Sequence of chain 1.B:
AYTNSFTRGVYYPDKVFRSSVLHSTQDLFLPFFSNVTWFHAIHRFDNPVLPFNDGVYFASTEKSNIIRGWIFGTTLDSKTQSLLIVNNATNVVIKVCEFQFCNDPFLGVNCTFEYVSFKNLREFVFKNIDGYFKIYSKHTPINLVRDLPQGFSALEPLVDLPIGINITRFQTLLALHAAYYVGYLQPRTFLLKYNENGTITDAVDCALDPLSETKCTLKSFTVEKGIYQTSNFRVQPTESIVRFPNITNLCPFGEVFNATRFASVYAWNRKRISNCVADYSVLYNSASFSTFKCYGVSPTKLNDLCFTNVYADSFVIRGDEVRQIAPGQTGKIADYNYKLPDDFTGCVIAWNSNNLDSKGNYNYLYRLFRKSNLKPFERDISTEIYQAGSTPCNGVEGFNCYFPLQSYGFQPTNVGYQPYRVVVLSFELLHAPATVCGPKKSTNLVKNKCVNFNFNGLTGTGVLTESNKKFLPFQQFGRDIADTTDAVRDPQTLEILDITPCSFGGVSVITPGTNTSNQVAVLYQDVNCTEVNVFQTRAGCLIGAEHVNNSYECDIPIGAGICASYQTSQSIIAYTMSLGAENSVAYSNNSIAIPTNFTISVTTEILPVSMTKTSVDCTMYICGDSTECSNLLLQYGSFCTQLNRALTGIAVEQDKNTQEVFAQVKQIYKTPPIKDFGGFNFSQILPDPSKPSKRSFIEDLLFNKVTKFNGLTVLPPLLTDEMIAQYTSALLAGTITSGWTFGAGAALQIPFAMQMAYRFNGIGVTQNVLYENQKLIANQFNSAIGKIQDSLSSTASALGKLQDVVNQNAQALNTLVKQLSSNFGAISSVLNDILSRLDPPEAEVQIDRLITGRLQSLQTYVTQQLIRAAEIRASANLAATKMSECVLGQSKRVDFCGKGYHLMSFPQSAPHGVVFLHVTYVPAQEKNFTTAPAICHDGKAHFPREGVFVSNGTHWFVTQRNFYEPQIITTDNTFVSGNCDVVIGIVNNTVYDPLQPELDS

Binding-site contacts:
Ligand atom C7 contacts residue ASN1098 of chain 1.B at 3.0 Å.
Ligand atom C1 contacts residue THR1100 of chain 1.B at 4.0 Å.
Ligand atom C5 contacts residue ASN1098 of chain 1.B at 3.6 Å.
Ligand atom N2 contacts residue ASN1098 of chain 1.B at 2.9 Å (h-bond).
Ligand atom C5 contacts residue HIS1101 of chain 1.B at 3.9 Å.
Ligand atom C2 contacts residue THR1100 of chain 1.B at 3.9 Å.
Ligand atom C2 contacts residue ASN1098 of chain 1.B at 2.5 Å.
Ligand atom C7 contacts residue THR1100 of chain 1.B at 4.1 Å.
Ligand atom O5 contacts residue HIS1101 of chain 1.B at 4.4 Å.
Ligand atom O4 contacts residue HIS1101 of chain 1.B at 3.8 Å.
Ligand atom O6 contacts residue PHE1103 of chain 1.B at 4.5 Å.
Ligand atom O7 contacts residue HIS1101 of chain 1.B at 3.6 Å.
Ligand atom O5 contacts residue ASN1098 of chain 1.B at 2.3 Å (h-bond).
Ligand atom C8 contacts residue THR1100 of chain 1.B at 4.2 Å.
Ligand atom C8 contacts residue HIS1101 of chain 1.B at 4.5 Å.
Ligand atom C4 contacts residue HIS1101 of chain 1.B at 4.2 Å.
Ligand atom O7 contacts residue ASN1098 of chain 1.B at 2.6 Å (h-bond).
Ligand atom O5 contacts residue PHE1103 of chain 1.B at 3.6 Å.
Ligand atom C1 contacts residue PHE1103 of chain 1.B at 4.3 Å (hydrophobic).
Ligand atom C7 contacts residue HIS1101 of chain 1.B at 4.1 Å.
Ligand atom C6 contacts residue PHE1103 of chain 1.B at 3.6 Å (hydrophobic).
Ligand atom C1 contacts residue ASN1098 of chain 1.B at 1.4 Å.
Ligand atom N2 contacts residue THR1100 of chain 1.B at 3.3 Å (h-bond).
Ligand atom C3 contacts residue ASN1098 of chain 1.B at 3.8 Å.
Ligand atom C4 contacts residue ASN1098 of chain 1.B at 4.2 Å.
Ligand atom C5 contacts residue PHE1103 of chain 1.B at 3.9 Å (hydrophobic).
Ligand atom C3 contacts residue HIS1101 of chain 1.B at 3.9 Å.
Ligand atom C3 contacts residue THR1100 of chain 1.B at 4.0 Å.
Ligand atom C2 contacts residue HIS1101 of chain 1.B at 4.4 Å.
Ligand atom C8 contacts residue ASN1098 of chain 1.B at 3.3 Å.
Ligand atom C1 contacts residue HIS1101 of chain 1.B at 4.0 Å.

This small molecule binds to this protein.
Small molecule (SMILES): CC(=O)N[C@H]1[C@H](O[C@H]2[C@H](O)[C@@H](NC(C)=O)CO[C@@H]2CO)O[C@H](CO)[C@@H](O)[C@@H]1O